Sequence of chain 2.A:
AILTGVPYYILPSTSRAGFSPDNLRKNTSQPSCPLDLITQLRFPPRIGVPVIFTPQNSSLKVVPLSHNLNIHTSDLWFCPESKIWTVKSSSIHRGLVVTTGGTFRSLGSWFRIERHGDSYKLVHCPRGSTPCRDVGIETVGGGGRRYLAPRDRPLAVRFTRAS

The small molecule below binds the protein below.
Small molecule (SMILES): CC(=O)N[C@H]1[C@H](O[C@H]2[C@H](O[C@@H]3O[C@@H](C)[C@@H](O)[C@@H](O)[C@@H]3O)[C@@H](NC(C)=O)CO[C@@H]2CO)O[C@H](CO)[C@@H](O)[C@@H]1O

Binding-site contacts:
Ligand atom C1 contacts residue PHE79 of chain 2.A at 4.4 Å (hydrophobic).
Ligand atom O7 contacts residue ASN27 of chain 2.A at 3.5 Å (h-bond).
Ligand atom C5 contacts residue PHE79 of chain 2.A at 4.1 Å (hydrophobic).
Ligand atom O6 contacts residue PHE79 of chain 2.A at 4.2 Å.
Ligand atom C3 contacts residue ASN27 of chain 2.A at 3.9 Å.
Ligand atom C4 contacts residue ASN27 of chain 2.A at 4.2 Å.
Ligand atom C6 contacts residue ASN27 of chain 2.A at 4.5 Å.
Ligand atom C2 contacts residue ASN27 of chain 2.A at 2.6 Å.
Ligand atom O5 contacts residue ASN27 of chain 2.A at 2.2 Å (h-bond).
Ligand atom O6 contacts residue LEU77 of chain 2.A at 4.1 Å.
Ligand atom O5 contacts residue PHE79 of chain 2.A at 3.6 Å.
Ligand atom C5 contacts residue ASN27 of chain 2.A at 3.6 Å.
Ligand atom N2 contacts residue ASN27 of chain 2.A at 3.1 Å (h-bond).
Ligand atom C6 contacts residue PHE79 of chain 2.A at 4.2 Å (hydrophobic).
Ligand atom C7 contacts residue ASN27 of chain 2.A at 3.5 Å.
Ligand atom C1 contacts residue ASN27 of chain 2.A at 1.4 Å.